Sequence of chain 1.I:
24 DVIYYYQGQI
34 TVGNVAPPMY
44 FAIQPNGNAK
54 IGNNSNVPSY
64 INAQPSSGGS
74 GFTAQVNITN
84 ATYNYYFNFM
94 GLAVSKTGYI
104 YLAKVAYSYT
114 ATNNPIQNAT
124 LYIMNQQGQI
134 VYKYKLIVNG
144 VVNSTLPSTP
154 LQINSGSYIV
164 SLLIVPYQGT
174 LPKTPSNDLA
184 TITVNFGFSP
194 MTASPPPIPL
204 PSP

The small molecule below binds the protein below.
Small molecule (SMILES): CC(=O)N[C@H]1[C@H](O[C@H]2[C@H](O)[C@@H](NC(C)=O)CO[C@@H]2CO)O[C@H](CO[C@H]2O[C@H](CO)[C@@H](O)[C@H](O)[C@@H]2O)[C@@H](O[C@H]2O[C@H](CO)[C@@H](O)[C@H](O)[C@@H]2O)[C@@H]1O[C@@H]1O[C@H](CS(=O)(=O)O)[C@@H](O[C@@H]2O[C@H](CO)[C@@H](O)[C@H](O)[C@H]2O)[C@H](O)[C@H]1O

Binding-site contacts:
Ligand atom N2 contacts residue GLN120 of chain 1.I at 3.4 Å (h-bond).
Ligand atom C2 contacts residue GLN120 of chain 1.I at 4.3 Å.
Ligand atom C4 contacts residue ASN121 of chain 1.I at 4.2 Å.
Ligand atom O6 contacts residue VAL141 of chain 1.I at 3.1 Å.
Ligand atom O4 contacts residue ASN142 of chain 1.I at 4.0 Å.
Ligand atom O7 contacts residue ASN121 of chain 1.I at 3.2 Å (h-bond).
Ligand atom C7 contacts residue GLN120 of chain 1.I at 4.0 Å.
Ligand atom O5 contacts residue ASN121 of chain 1.I at 2.3 Å (h-bond).
Ligand atom N2 contacts residue ASN121 of chain 1.I at 2.9 Å (h-bond).
Ligand atom C3 contacts residue ASN121 of chain 1.I at 3.8 Å.
Ligand atom C7 contacts residue ASN121 of chain 1.I at 3.3 Å.
Ligand atom O6 contacts residue ASN142 of chain 1.I at 3.9 Å.
Ligand atom C1 contacts residue ASN121 of chain 1.I at 1.4 Å.
Ligand atom O7 contacts residue TYR86 of chain 1.I at 4.0 Å.
Ligand atom C7 contacts residue VAL168 of chain 1.I at 4.0 Å (hydrophobic).
Ligand atom O7 contacts residue VAL168 of chain 1.I at 4.1 Å.
Ligand atom C6 contacts residue LYS138 of chain 1.I at 4.3 Å.
Ligand atom C8 contacts residue ASN121 of chain 1.I at 4.5 Å.
Ligand atom C2 contacts residue ASN121 of chain 1.I at 2.5 Å.
Ligand atom C8 contacts residue VAL168 of chain 1.I at 3.4 Å (hydrophobic).
Ligand atom C5 contacts residue ASN142 of chain 1.I at 3.8 Å.
Ligand atom C5 contacts residue ASN121 of chain 1.I at 3.5 Å.
Ligand atom C6 contacts residue VAL141 of chain 1.I at 3.9 Å (hydrophobic).
Ligand atom C1 contacts residue GLN120 of chain 1.I at 4.5 Å.
Ligand atom C8 contacts residue GLN120 of chain 1.I at 3.8 Å.
Ligand atom C5 contacts residue VAL141 of chain 1.I at 4.2 Å (hydrophobic).
Ligand atom C4 contacts residue ASN142 of chain 1.I at 4.4 Å.